Sequence of chain 1.E:
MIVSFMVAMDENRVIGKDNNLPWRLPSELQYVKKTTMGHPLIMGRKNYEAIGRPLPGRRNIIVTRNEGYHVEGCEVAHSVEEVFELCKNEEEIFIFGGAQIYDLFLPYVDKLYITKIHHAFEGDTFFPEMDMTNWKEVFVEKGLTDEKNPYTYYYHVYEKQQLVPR

This protein binds this small molecule.
Small molecule (SMILES): COc1cc(Cc2cnc(N)nc2N)cc(/C=C/C(=O)N2N=Cc3ccccc3[C@@H]2CC(C)C)c1OC

Binding-site contacts:
Ligand atom C34 contacts residue GLU28 of chain 1.E at 3.6 Å.
Ligand atom C34 contacts residue VAL32 of chain 1.E at 3.5 Å (hydrophobic).
Ligand atom C20 contacts residue ARG53 of chain 1.E at 3.3 Å.
Ligand atom O30 contacts residue ARG53 of chain 1.E at 3.0 Å (salt-bridge).
Ligand atom N01 contacts residue TYR102 of chain 1.E at 3.2 Å (h-bond).
Ligand atom N01 contacts residue PHE96 of chain 1.E at 2.7 Å (h-bond).
Ligand atom N35 contacts residue MET6 of chain 1.E at 3.7 Å.
Ligand atom C07 contacts residue LEU21 of chain 1.E at 3.7 Å (hydrophobic).
Ligand atom C31 contacts residue PHE96 of chain 1.E at 3.6 Å (hydrophobic).
Ligand atom N01 contacts residue MET6 of chain 1.E at 2.7 Å (h-bond).
Ligand atom C25 contacts residue LEU55 of chain 1.E at 3.4 Å (hydrophobic).
Ligand atom C26 contacts residue LEU55 of chain 1.E at 3.2 Å (hydrophobic).
Ligand atom C26 contacts residue ARG58 of chain 1.E at 3.7 Å.
Ligand atom N36 contacts residue VAL7 of chain 1.E at 3.3 Å.
Ligand atom C28 contacts residue LYS33 of chain 1.E at 3.7 Å.
Ligand atom N35 contacts residue ALA8 of chain 1.E at 3.4 Å.
Ligand atom C19 contacts residue LEU55 of chain 1.E at 2.8 Å (hydrophobic).
Ligand atom C02 contacts residue PHE96 of chain 1.E at 3.5 Å (hydrophobic).
Ligand atom C16 contacts residue ARG53 of chain 1.E at 3.7 Å.
Ligand atom C28 contacts residue PRO56 of chain 1.E at 3.6 Å (hydrophobic).
Ligand atom N33 contacts residue ALA8 of chain 1.E at 3.6 Å.
Ligand atom C09 contacts residue LEU21 of chain 1.E at 3.5 Å (hydrophobic).
Ligand atom C27 contacts residue PRO56 of chain 1.E at 3.5 Å (hydrophobic).
Ligand atom C27 contacts residue LEU55 of chain 1.E at 3.6 Å (hydrophobic).
Ligand atom N36 contacts residue MET6 of chain 1.E at 3.4 Å.
Ligand atom C09 contacts residue ASN20 of chain 1.E at 3.6 Å.
Ligand atom N33 contacts residue GLU28 of chain 1.E at 3.1 Å (salt-bridge).
Ligand atom N35 contacts residue VAL32 of chain 1.E at 3.3 Å.
Ligand atom N35 contacts residue VAL7 of chain 1.E at 3.6 Å.
Ligand atom C04 contacts residue PHE96 of chain 1.E at 3.6 Å (hydrophobic).
Ligand atom O08 contacts residue LEU21 of chain 1.E at 3.7 Å.
Ligand atom N18 contacts residue LEU55 of chain 1.E at 3.6 Å.
Ligand atom N35 contacts residue GLU28 of chain 1.E at 2.4 Å (salt-bridge).
Ligand atom C34 contacts residue ALA8 of chain 1.E at 3.5 Å (hydrophobic).
Ligand atom N36 contacts residue ALA8 of chain 1.E at 3.4 Å (h-bond).
Ligand atom C03 contacts residue PHE96 of chain 1.E at 3.6 Å (hydrophobic).
Ligand atom N33 contacts residue VAL32 of chain 1.E at 3.6 Å.
Ligand atom C14 contacts residue LEU29 of chain 1.E at 3.1 Å (hydrophobic).
Ligand atom C02 contacts residue MET6 of chain 1.E at 3.6 Å (hydrophobic).
Ligand atom C15 contacts residue LEU29 of chain 1.E at 3.7 Å (hydrophobic).